This small molecule binds to this protein.
Small molecule (SMILES): CC(C)CCC[C@@H](C)[C@H]1CC[C@H]2[C@@H]3CC=C4C[C@@H](O)CC[C@]4(C)[C@H]3CC[C@]12C

Binding-site contacts:
Ligand atom C7 contacts residue ILE635 of chain 1.B at 4.3 Å (hydrophobic).
Ligand atom C26 contacts residue ALA628 of chain 1.B at 4.5 Å (hydrophobic).
Ligand atom C6 contacts residue ILE635 of chain 1.B at 4.2 Å (hydrophobic).
Ligand atom C26 contacts residue LEU659 of chain 1.B at 3.8 Å (hydrophobic).
Ligand atom C21 contacts residue ALA628 of chain 1.B at 3.6 Å (hydrophobic).
Ligand atom C26 contacts residue ILE624 of chain 1.B at 4.2 Å (hydrophobic).
Ligand atom C12 contacts residue GLY632 of chain 1.B at 4.1 Å.
Ligand atom C23 contacts residue ALA628 of chain 1.B at 4.4 Å (hydrophobic).
Ligand atom C2 contacts residue LYS636 of chain 1.B at 4.4 Å.

Sequence of chain 1.B:
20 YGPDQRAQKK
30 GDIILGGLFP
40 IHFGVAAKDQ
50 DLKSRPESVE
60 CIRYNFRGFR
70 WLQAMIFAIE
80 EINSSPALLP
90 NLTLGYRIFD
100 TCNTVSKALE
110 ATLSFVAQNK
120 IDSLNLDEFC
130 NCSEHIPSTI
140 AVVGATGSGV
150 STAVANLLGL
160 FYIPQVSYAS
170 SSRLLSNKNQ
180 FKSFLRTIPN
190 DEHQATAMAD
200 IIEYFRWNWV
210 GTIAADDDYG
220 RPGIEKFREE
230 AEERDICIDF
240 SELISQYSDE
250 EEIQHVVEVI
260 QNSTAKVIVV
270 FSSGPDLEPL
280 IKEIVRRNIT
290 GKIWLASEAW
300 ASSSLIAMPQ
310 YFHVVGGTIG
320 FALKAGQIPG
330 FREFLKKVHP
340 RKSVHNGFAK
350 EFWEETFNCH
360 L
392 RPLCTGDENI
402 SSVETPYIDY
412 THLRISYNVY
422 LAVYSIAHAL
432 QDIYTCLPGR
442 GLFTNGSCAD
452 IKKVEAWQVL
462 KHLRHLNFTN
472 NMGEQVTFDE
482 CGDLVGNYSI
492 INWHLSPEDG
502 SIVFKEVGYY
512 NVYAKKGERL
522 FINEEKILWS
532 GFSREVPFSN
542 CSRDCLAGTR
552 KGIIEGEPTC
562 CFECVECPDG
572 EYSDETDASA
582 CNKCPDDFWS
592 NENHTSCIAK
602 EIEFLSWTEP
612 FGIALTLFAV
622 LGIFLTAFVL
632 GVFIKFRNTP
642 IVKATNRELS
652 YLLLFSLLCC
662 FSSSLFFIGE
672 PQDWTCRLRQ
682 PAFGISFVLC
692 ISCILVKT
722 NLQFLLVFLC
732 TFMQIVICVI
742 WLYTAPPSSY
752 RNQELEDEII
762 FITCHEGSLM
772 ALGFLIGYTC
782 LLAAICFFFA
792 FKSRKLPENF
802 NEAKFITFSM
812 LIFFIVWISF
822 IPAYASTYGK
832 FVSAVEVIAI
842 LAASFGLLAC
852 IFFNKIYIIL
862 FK